A small-molecule ligand and the protein it binds are described below.
Small molecule (SMILES): CC(=O)N[C@H]1[C@H](O[C@H]2[C@H](O)[C@@H](NC(C)=O)CO[C@@H]2CO[C@H]2O[C@@H](C)[C@@H](O)[C@@H](O)[C@@H]2O)O[C@H](CO)[C@@H](O)[C@@H]1O

Binding-site contacts:
Ligand atom C6 contacts residue TYR86 of chain 3.A at 4.2 Å (hydrophobic).
Ligand atom C1 contacts residue ASN55 of chain 3.A at 1.4 Å.
Ligand atom C5 contacts residue ASN55 of chain 3.A at 3.6 Å.
Ligand atom C2 contacts residue TYR86 of chain 3.A at 3.9 Å (hydrophobic).
Ligand atom C4 contacts residue ASN55 of chain 3.A at 4.3 Å.
Ligand atom C1 contacts residue TYR86 of chain 3.A at 4.4 Å (hydrophobic).
Ligand atom C7 contacts residue ASN55 of chain 3.A at 3.4 Å.
Ligand atom C8 contacts residue GLU54 of chain 3.A at 3.9 Å.
Ligand atom O7 contacts residue ASN55 of chain 3.A at 3.5 Å (h-bond).
Ligand atom O6 contacts residue TYR86 of chain 3.A at 3.6 Å (h-bond).
Ligand atom C1 contacts residue TYR86 of chain 3.A at 3.3 Å (hydrophobic).
Ligand atom O5 contacts residue ASN55 of chain 3.A at 2.4 Å (h-bond).
Ligand atom C2 contacts residue ASN55 of chain 3.A at 2.5 Å.
Ligand atom O5 contacts residue TYR86 of chain 3.A at 3.5 Å (h-bond).
Ligand atom O2 contacts residue TYR86 of chain 3.A at 3.8 Å.
Ligand atom N2 contacts residue ASN55 of chain 3.A at 3.0 Å (h-bond).
Ligand atom C3 contacts residue TYR86 of chain 3.A at 4.2 Å (hydrophobic).
Ligand atom C3 contacts residue ASN55 of chain 3.A at 3.9 Å.
Ligand atom C5 contacts residue TYR86 of chain 3.A at 4.4 Å (hydrophobic).
Ligand atom O5 contacts residue TYR86 of chain 3.A at 4.3 Å.
Ligand atom C5 contacts residue TYR86 of chain 3.A at 4.3 Å (hydrophobic).

Sequence of chain 3.A:
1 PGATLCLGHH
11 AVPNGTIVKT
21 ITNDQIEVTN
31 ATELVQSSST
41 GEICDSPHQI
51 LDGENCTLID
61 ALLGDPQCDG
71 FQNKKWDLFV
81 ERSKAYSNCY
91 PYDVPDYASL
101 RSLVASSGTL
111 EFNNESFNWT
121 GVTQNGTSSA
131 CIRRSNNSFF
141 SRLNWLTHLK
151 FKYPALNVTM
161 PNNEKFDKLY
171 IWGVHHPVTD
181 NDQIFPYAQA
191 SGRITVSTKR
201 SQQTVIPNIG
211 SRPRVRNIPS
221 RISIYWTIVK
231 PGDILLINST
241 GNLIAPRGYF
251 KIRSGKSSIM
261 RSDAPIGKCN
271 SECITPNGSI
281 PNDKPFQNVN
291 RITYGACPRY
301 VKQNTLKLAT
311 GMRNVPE